Binding-site contacts:
Ligand atom O3 contacts residue GLN72 of chain 1.A at 3.0 Å (h-bond).
Ligand atom O2 contacts residue ASN46 of chain 1.A at 2.6 Å (h-bond).
Ligand atom O3 contacts residue THR17 of chain 1.A at 3.3 Å (h-bond).
Ligand atom C2 contacts residue ASN46 of chain 1.A at 3.7 Å.
Ligand atom C2 contacts residue GLN119 of chain 1.A at 3.5 Å.
Ligand atom C1 contacts residue TRP225 of chain 1.A at 3.5 Å (hydrophobic).
Ligand atom O3 contacts residue ASN46 of chain 1.A at 3.3 Å.
Ligand atom C3 contacts residue ASP16 of chain 1.A at 3.5 Å.
Ligand atom C2 contacts residue THR17 of chain 1.A at 3.7 Å.
Ligand atom O3 contacts residue ASP71 of chain 1.A at 2.8 Å (salt-bridge).
Ligand atom O3 contacts residue GLY47 of chain 1.A at 3.5 Å.
Ligand atom O2 contacts residue GLN119 of chain 1.A at 2.7 Å (h-bond).
Ligand atom O2 contacts residue GLY47 of chain 1.A at 3.5 Å (h-bond).
Ligand atom O6 contacts residue TYR155 of chain 1.A at 3.6 Å.
Ligand atom C3 contacts residue ASN50 of chain 1.A at 3.2 Å.
Ligand atom O2 contacts residue ASP71 of chain 1.A at 2.7 Å (salt-bridge).
Ligand atom C3 contacts residue ASP71 of chain 1.A at 3.6 Å.
Ligand atom O6 contacts residue ASN153 of chain 1.A at 3.2 Å (h-bond).
Ligand atom C3 contacts residue ASN46 of chain 1.A at 3.5 Å.
Ligand atom O5 contacts residue TYR155 of chain 1.A at 3.6 Å.
Ligand atom O4 contacts residue ALA49 of chain 1.A at 3.5 Å (h-bond).
Ligand atom C2 contacts residue ASP16 of chain 1.A at 3.5 Å.
Ligand atom O4 contacts residue ASN50 of chain 1.A at 3.2 Å (h-bond).
Ligand atom O3 contacts residue ASP16 of chain 1.A at 3.2 Å.
Ligand atom C2 contacts residue ASP71 of chain 1.A at 3.4 Å.
Ligand atom O3 contacts residue ALA49 of chain 1.A at 3.5 Å (h-bond).
Ligand atom O5 contacts residue TRP225 of chain 1.A at 3.6 Å.
Ligand atom O2 contacts residue ASP16 of chain 1.A at 2.7 Å (salt-bridge).
Ligand atom O2 contacts residue GLN72 of chain 1.A at 3.3 Å (h-bond).
Ligand atom O2 contacts residue LYS52 of chain 1.A at 2.8 Å (salt-bridge).
Ligand atom O4 contacts residue ASP16 of chain 1.A at 3.5 Å (salt-bridge).
Ligand atom O3 contacts residue ASN50 of chain 1.A at 2.5 Å (h-bond).
Ligand atom O2 contacts residue MET334 of chain 1.A at 3.7 Å.
Ligand atom O3 contacts residue ALA69 of chain 1.A at 3.6 Å.
Ligand atom C1 contacts residue TYR155 of chain 1.A at 3.6 Å (hydrophobic).
Ligand atom O2 contacts residue GLU262 of chain 1.A at 3.5 Å (salt-bridge).
Ligand atom O2 contacts residue ALA69 of chain 1.A at 3.2 Å.
Ligand atom O2 contacts residue ALA49 of chain 1.A at 3.1 Å (h-bond).
Ligand atom O2 contacts residue ASN50 of chain 1.A at 3.4 Å (h-bond).
Ligand atom C3 contacts residue ALA49 of chain 1.A at 3.5 Å (hydrophobic).

A small-molecule ligand and the protein it binds are described below.
Small molecule (SMILES): OC[C@H]1O[C@@H]2O[C@H]3[C@H](O)[C@@H](O)[C@@H](O[C@H]4[C@H](O)[C@@H](O)[C@@H](O[C@H]5[C@H](O)[C@@H](O)[C@@H](O[C@H]6[C@H](O)[C@@H](O)[C@@H](O[C@H]7[C@H](O)[C@@H](O)[C@@H](O[C@H]8[C@H](O)[C@@H](O)[C@@H](O[C@H]1[C@H](O)[C@H]2O)O[C@@H]8CO)O[C@@H]7CO)O[C@@H]6CO)O[C@@H]5CO)O[C@@H]4CO)O[C@@H]3CO

Sequence of chain 1.A:
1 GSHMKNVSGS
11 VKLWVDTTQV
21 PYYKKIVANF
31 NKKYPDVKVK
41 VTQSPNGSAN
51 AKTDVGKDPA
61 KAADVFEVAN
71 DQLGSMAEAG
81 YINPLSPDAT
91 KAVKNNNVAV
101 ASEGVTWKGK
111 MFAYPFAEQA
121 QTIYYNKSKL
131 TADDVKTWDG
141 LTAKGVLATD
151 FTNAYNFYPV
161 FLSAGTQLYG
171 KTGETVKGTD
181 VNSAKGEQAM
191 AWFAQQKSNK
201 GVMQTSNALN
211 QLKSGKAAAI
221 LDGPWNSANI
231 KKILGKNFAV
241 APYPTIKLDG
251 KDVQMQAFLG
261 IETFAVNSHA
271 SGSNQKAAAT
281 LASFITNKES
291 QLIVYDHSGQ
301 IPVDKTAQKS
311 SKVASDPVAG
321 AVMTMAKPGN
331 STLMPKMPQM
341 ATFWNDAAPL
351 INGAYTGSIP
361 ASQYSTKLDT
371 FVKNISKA